Binding-site contacts:
Ligand atom C8 contacts residue SER328 of chain 1.A at 4.1 Å.
Ligand atom C4 contacts residue ASN290 of chain 1.A at 4.4 Å.
Ligand atom O5 contacts residue ASN290 of chain 1.A at 2.4 Å (h-bond).
Ligand atom C8 contacts residue ILE289 of chain 1.A at 4.4 Å (hydrophobic).
Ligand atom C1 contacts residue ASN290 of chain 1.A at 1.5 Å.
Ligand atom C7 contacts residue ASN326 of chain 1.A at 4.2 Å.
Ligand atom O7 contacts residue ASN290 of chain 1.A at 3.2 Å (h-bond).
Ligand atom O6 contacts residue ASN404 of chain 1.A at 3.7 Å.
Ligand atom O3 contacts residue GLN288 of chain 1.A at 3.9 Å.
Ligand atom C3 contacts residue GLN288 of chain 1.A at 3.6 Å.
Ligand atom C8 contacts residue ASN290 of chain 1.A at 3.8 Å.
Ligand atom O7 contacts residue ASN326 of chain 1.A at 4.1 Å.
Ligand atom C7 contacts residue ASN290 of chain 1.A at 3.3 Å.
Ligand atom C1 contacts residue GLN288 of chain 1.A at 4.3 Å.
Ligand atom C2 contacts residue ASN290 of chain 1.A at 2.5 Å.
Ligand atom C5 contacts residue ASN290 of chain 1.A at 3.8 Å.
Ligand atom C8 contacts residue GLN288 of chain 1.A at 3.2 Å.
Ligand atom N2 contacts residue GLN288 of chain 1.A at 2.9 Å (h-bond).
Ligand atom C6 contacts residue ASN404 of chain 1.A at 4.3 Å.
Ligand atom N2 contacts residue ASN290 of chain 1.A at 3.0 Å (h-bond).
Ligand atom C7 contacts residue GLN288 of chain 1.A at 3.8 Å.
Ligand atom C3 contacts residue ASN290 of chain 1.A at 3.9 Å.
Ligand atom C2 contacts residue GLN288 of chain 1.A at 3.7 Å.
Ligand atom C8 contacts residue ASN326 of chain 1.A at 3.5 Å.

Sequence of chain 1.A:
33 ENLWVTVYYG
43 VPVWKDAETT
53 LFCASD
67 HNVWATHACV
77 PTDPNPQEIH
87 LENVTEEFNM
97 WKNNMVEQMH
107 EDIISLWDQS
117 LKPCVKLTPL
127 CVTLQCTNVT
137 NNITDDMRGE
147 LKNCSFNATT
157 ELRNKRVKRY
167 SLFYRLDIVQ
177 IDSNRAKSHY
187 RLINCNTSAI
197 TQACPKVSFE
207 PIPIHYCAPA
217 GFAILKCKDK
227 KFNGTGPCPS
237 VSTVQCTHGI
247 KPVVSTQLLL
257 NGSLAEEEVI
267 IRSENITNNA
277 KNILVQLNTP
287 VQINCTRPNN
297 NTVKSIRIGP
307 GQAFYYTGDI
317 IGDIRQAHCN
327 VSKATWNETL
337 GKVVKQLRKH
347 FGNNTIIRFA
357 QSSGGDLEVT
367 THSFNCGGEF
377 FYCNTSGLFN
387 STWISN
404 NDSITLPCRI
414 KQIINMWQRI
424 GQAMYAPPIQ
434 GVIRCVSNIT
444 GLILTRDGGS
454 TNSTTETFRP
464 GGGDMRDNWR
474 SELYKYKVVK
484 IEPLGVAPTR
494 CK

A small-molecule ligand and the protein it binds are described below.
Small molecule (SMILES): CC(=O)N[C@H]1[C@H](O[C@H]2[C@H](O)[C@@H](NC(C)=O)CO[C@@H]2CO)O[C@H](CO)[C@@H](O)[C@@H]1O